Sequence of chain 1.C:
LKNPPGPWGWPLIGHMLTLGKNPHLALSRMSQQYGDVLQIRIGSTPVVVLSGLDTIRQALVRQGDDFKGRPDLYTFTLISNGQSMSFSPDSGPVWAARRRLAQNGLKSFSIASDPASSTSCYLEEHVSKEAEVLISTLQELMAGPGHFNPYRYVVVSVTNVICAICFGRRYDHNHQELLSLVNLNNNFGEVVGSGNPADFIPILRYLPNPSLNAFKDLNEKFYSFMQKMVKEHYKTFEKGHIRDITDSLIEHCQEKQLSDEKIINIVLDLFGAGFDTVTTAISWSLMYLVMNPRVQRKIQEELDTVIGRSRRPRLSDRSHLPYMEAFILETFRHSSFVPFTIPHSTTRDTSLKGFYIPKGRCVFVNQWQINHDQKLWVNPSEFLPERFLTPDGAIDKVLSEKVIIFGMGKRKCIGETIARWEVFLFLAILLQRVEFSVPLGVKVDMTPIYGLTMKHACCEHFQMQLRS

The small molecule below binds the protein below.
Small molecule (SMILES): O=c1cc(-c2ccccc2)oc2c1ccc1ccccc12

Binding-site contacts:
Ligand atom O2 contacts residue ASP293 of chain 1.C at 3.5 Å (salt-bridge).
Ligand atom C9 contacts residue PHE197 of chain 1.C at 3.4 Å (hydrophobic).
Ligand atom C18 contacts residue PHE197 of chain 1.C at 3.7 Å (hydrophobic).
Ligand atom C9 contacts residue GLY289 of chain 1.C at 4.0 Å.
Ligand atom C5 contacts residue THR294 of chain 1.C at 4.0 Å.
Ligand atom C2 contacts residue ALA290 of chain 1.C at 3.8 Å (hydrophobic).
Ligand atom C8 contacts residue PHE197 of chain 1.C at 3.6 Å (hydrophobic).
Ligand atom O2 contacts residue PHE197 of chain 1.C at 3.6 Å.
Ligand atom C19 contacts residue PHE197 of chain 1.C at 3.4 Å (hydrophobic).
Ligand atom C8 contacts residue GLY289 of chain 1.C at 3.8 Å.
Ligand atom O1 contacts residue GLY289 of chain 1.C at 3.9 Å.
Ligand atom C13 contacts residue PHE197 of chain 1.C at 3.8 Å (hydrophobic).
Ligand atom C15 contacts residue LEU285 of chain 1.C at 3.4 Å (hydrophobic).
Ligand atom O2 contacts residue PHE292 of chain 1.C at 4.0 Å.
Ligand atom C15 contacts residue ASN228 of chain 1.C at 4.0 Å.
Ligand atom C19 contacts residue GLY289 of chain 1.C at 3.6 Å.
Ligand atom C11 contacts residue PHE197 of chain 1.C at 3.5 Å (hydrophobic).
Ligand atom C15 contacts residue SER89 of chain 1.C at 3.1 Å.
Ligand atom C1 contacts residue ALA290 of chain 1.C at 3.8 Å (hydrophobic).
Ligand atom C16 contacts residue SER89 of chain 1.C at 3.2 Å.
Ligand atom C17 contacts residue ILE88 of chain 1.C at 3.9 Å (hydrophobic).
Ligand atom C7 contacts residue GLY289 of chain 1.C at 3.8 Å.
Ligand atom C7 contacts residue ALA290 of chain 1.C at 3.7 Å (hydrophobic).
Ligand atom C12 contacts residue PHE231 of chain 1.C at 3.8 Å (hydrophobic).
Ligand atom C16 contacts residue ILE88 of chain 1.C at 3.6 Å (hydrophobic).
Ligand atom O2 contacts residue ASN195 of chain 1.C at 3.9 Å.
Ligand atom C3 contacts residue ALA290 of chain 1.C at 3.9 Å (hydrophobic).
Ligand atom C15 contacts residue ILE88 of chain 1.C at 3.8 Å (hydrophobic).
Ligand atom C10 contacts residue GLY289 of chain 1.C at 3.7 Å.
Ligand atom C14 contacts residue ASN228 of chain 1.C at 3.5 Å.
Ligand atom C7 contacts residue PHE197 of chain 1.C at 3.6 Å (hydrophobic).
Ligand atom C14 contacts residue LEU285 of chain 1.C at 3.7 Å (hydrophobic).
Ligand atom C2 contacts residue PHE96 of chain 1.C at 3.9 Å (hydrophobic).
Ligand atom C16 contacts residue ASP286 of chain 1.C at 3.9 Å.
Ligand atom O1 contacts residue PHE197 of chain 1.C at 3.6 Å.
Ligand atom C8 contacts residue ASP293 of chain 1.C at 3.7 Å.
Ligand atom C12 contacts residue PHE197 of chain 1.C at 3.8 Å (hydrophobic).
Ligand atom O1 contacts residue ALA290 of chain 1.C at 3.9 Å.
Ligand atom C10 contacts residue PHE197 of chain 1.C at 3.6 Å (hydrophobic).
Ligand atom C4 contacts residue HEM1 of chain 1.L at 3.9 Å.